Sequence of chain 1.A:
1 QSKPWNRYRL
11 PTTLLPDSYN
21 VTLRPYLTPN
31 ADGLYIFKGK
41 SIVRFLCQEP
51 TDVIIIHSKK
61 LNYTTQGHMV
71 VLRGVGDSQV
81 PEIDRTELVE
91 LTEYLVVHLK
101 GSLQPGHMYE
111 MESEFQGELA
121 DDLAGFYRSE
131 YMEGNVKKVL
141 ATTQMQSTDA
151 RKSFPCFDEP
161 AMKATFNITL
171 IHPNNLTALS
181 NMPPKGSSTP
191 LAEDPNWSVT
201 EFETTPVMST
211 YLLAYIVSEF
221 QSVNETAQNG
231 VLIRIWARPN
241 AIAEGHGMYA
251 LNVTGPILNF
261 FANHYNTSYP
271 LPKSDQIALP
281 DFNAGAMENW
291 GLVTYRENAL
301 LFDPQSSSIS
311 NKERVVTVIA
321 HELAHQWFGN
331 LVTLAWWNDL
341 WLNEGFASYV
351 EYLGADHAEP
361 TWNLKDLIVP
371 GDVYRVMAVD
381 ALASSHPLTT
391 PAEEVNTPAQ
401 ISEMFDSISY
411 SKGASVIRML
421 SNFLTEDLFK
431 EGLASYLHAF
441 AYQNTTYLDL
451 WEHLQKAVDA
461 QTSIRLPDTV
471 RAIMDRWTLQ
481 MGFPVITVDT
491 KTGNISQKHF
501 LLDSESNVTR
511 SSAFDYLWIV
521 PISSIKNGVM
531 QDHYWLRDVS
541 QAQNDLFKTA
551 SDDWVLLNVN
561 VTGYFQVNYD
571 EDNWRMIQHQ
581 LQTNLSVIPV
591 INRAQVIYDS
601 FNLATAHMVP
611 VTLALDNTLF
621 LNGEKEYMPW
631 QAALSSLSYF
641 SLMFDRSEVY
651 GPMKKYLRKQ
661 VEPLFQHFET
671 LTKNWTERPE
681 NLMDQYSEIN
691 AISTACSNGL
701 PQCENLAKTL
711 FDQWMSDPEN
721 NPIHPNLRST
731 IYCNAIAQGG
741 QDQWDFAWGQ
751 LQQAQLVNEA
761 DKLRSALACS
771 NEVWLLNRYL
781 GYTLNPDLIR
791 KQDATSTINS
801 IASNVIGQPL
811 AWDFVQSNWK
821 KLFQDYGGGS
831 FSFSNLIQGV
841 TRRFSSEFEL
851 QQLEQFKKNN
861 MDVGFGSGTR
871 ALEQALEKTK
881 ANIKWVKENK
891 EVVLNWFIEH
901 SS

Binding-site contacts:
Ligand atom C8 contacts residue MET162 of chain 1.A at 4.5 Å (hydrophobic).
Ligand atom C6 contacts residue ASN444 of chain 1.A at 3.7 Å.
Ligand atom C4 contacts residue ASN444 of chain 1.A at 4.2 Å.
Ligand atom C5 contacts residue ASN444 of chain 1.A at 3.6 Å.
Ligand atom C7 contacts residue ASN444 of chain 1.A at 3.6 Å.
Ligand atom C6 contacts residue GLN443 of chain 1.A at 3.3 Å.
Ligand atom N2 contacts residue ASN444 of chain 1.A at 2.9 Å (h-bond).
Ligand atom C1 contacts residue GLN443 of chain 1.A at 3.7 Å.
Ligand atom O5 contacts residue GLN443 of chain 1.A at 4.0 Å.
Ligand atom O6 contacts residue PHE440 of chain 1.A at 3.3 Å.
Ligand atom C8 contacts residue LEU15 of chain 1.A at 4.0 Å (hydrophobic).
Ligand atom C5 contacts residue GLN443 of chain 1.A at 3.9 Å.
Ligand atom O7 contacts residue ASN444 of chain 1.A at 3.9 Å.
Ligand atom C3 contacts residue ASN444 of chain 1.A at 3.8 Å.
Ligand atom O5 contacts residue ASN444 of chain 1.A at 2.3 Å (h-bond).
Ligand atom C6 contacts residue PHE440 of chain 1.A at 4.2 Å (hydrophobic).
Ligand atom C2 contacts residue ASN444 of chain 1.A at 2.4 Å.
Ligand atom O6 contacts residue GLN443 of chain 1.A at 4.3 Å.
Ligand atom O6 contacts residue ASN444 of chain 1.A at 2.9 Å (h-bond).
Ligand atom O7 contacts residue ALA161 of chain 1.A at 3.4 Å (h-bond).
Ligand atom C4 contacts residue GLN443 of chain 1.A at 3.9 Å.
Ligand atom C1 contacts residue ASN444 of chain 1.A at 1.4 Å.
Ligand atom O4 contacts residue GLN443 of chain 1.A at 4.3 Å.
Ligand atom C7 contacts residue ALA161 of chain 1.A at 3.4 Å (hydrophobic).
Ligand atom N2 contacts residue ALA161 of chain 1.A at 4.1 Å.
Ligand atom C8 contacts residue ALA161 of chain 1.A at 3.5 Å (hydrophobic).

This protein binds this small molecule.
Small molecule (SMILES): CC(=O)N[C@H]1[C@H](O[C@H]2[C@H](O)[C@@H](NC(C)=O)CO[C@@H]2CO)O[C@H](CO)[C@@H](O)[C@@H]1O